Binding-site contacts:
Ligand atom CG contacts residue SER207 of chain 1.A at 4.4 Å.
Ligand atom CD contacts residue TRP278 of chain 1.A at 3.9 Å (hydrophobic).
Ligand atom CZ contacts residue GLU142 of chain 1.A at 4.2 Å.
Ligand atom CA contacts residue SER207 of chain 1.A at 4.4 Å.
Ligand atom C contacts residue TYR235 of chain 1.A at 4.5 Å (hydrophobic).
Ligand atom OXT contacts residue TYR235 of chain 1.A at 4.0 Å.
Ligand atom NE contacts residue SER207 of chain 1.A at 3.8 Å.
Ligand atom OXT contacts residue HIS212 of chain 1.A at 3.3 Å (h-bond).
Ligand atom CD contacts residue MET206 of chain 1.A at 4.1 Å (hydrophobic).
Ligand atom CG contacts residue TYR208 of chain 1.A at 4.1 Å (hydrophobic).
Ligand atom NH2 contacts residue GLU142 of chain 1.A at 4.2 Å.
Ligand atom NH2 contacts residue TRP278 of chain 1.A at 4.0 Å.
Ligand atom NE contacts residue TRP278 of chain 1.A at 4.1 Å.
Ligand atom NE contacts residue MET206 of chain 1.A at 3.8 Å.
Ligand atom CA contacts residue VAL211 of chain 1.A at 3.9 Å (hydrophobic).
Ligand atom CG contacts residue TRP278 of chain 1.A at 3.9 Å (hydrophobic).
Ligand atom N contacts residue HIS212 of chain 1.A at 3.5 Å.
Ligand atom CA contacts residue HIS212 of chain 1.A at 4.2 Å.
Ligand atom O contacts residue TYR235 of chain 1.A at 4.2 Å.
Ligand atom N contacts residue TYR208 of chain 1.A at 3.9 Å.
Ligand atom CZ contacts residue TRP278 of chain 1.A at 4.2 Å (hydrophobic).
Ligand atom CZ contacts residue SER207 of chain 1.A at 4.3 Å.
Ligand atom N contacts residue VAL211 of chain 1.A at 3.8 Å.
Ligand atom O contacts residue TYR303 of chain 1.A at 3.8 Å.
Ligand atom N contacts residue SER207 of chain 1.A at 4.0 Å.
Ligand atom CB contacts residue VAL211 of chain 1.A at 4.5 Å (hydrophobic).
Ligand atom CB contacts residue SER207 of chain 1.A at 3.6 Å.
Ligand atom CD contacts residue SER207 of chain 1.A at 3.9 Å.
Ligand atom C contacts residue HIS212 of chain 1.A at 3.8 Å.
Ligand atom NH2 contacts residue MET206 of chain 1.A at 2.6 Å (h-bond).
Ligand atom O contacts residue VAL211 of chain 1.A at 4.5 Å.
Ligand atom NH1 contacts residue GLU142 of chain 1.A at 3.5 Å (salt-bridge).
Ligand atom CD contacts residue TYR208 of chain 1.A at 3.2 Å (hydrophobic).
Ligand atom CB contacts residue TYR208 of chain 1.A at 4.3 Å (hydrophobic).
Ligand atom NH2 contacts residue TYR208 of chain 1.A at 4.0 Å.
Ligand atom NH1 contacts residue MET206 of chain 1.A at 3.9 Å.
Ligand atom NE contacts residue TYR208 of chain 1.A at 4.4 Å.
Ligand atom CZ contacts residue MET206 of chain 1.A at 3.2 Å (hydrophobic).

A small-molecule ligand and the protein it binds are described below.
Small molecule (SMILES): NC(=[NH2+])NCCC[C@H](N)C(=O)O

Sequence of chain 1.A:
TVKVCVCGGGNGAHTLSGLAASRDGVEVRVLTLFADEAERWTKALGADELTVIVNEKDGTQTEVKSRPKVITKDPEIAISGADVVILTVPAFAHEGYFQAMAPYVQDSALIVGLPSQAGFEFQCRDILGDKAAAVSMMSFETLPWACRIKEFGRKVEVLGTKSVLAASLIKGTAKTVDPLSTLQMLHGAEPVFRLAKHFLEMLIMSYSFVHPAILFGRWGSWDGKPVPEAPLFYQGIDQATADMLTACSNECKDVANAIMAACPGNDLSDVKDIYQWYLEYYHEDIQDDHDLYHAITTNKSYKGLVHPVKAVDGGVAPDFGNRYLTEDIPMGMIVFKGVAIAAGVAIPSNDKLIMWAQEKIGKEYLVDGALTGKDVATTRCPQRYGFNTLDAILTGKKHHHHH